Binding-site contacts:
Ligand atom O5 contacts residue ARG68 of chain 1.D at 3.9 Å.
Ligand atom O5 contacts residue ASN67 of chain 1.D at 2.4 Å (h-bond).
Ligand atom C5 contacts residue ASN67 of chain 1.D at 3.7 Å.
Ligand atom C1 contacts residue ARG68 of chain 1.D at 4.2 Å.
Ligand atom C3 contacts residue ASN67 of chain 1.D at 3.8 Å.
Ligand atom C7 contacts residue ASN67 of chain 1.D at 4.0 Å.
Ligand atom N2 contacts residue ASN67 of chain 1.D at 3.0 Å (h-bond).
Ligand atom C2 contacts residue ASN67 of chain 1.D at 2.5 Å.
Ligand atom C6 contacts residue LEU70 of chain 1.D at 4.2 Å (hydrophobic).
Ligand atom C4 contacts residue ASN67 of chain 1.D at 4.3 Å.
Ligand atom C1 contacts residue ASN67 of chain 1.D at 1.4 Å.

Sequence of chain 1.D:
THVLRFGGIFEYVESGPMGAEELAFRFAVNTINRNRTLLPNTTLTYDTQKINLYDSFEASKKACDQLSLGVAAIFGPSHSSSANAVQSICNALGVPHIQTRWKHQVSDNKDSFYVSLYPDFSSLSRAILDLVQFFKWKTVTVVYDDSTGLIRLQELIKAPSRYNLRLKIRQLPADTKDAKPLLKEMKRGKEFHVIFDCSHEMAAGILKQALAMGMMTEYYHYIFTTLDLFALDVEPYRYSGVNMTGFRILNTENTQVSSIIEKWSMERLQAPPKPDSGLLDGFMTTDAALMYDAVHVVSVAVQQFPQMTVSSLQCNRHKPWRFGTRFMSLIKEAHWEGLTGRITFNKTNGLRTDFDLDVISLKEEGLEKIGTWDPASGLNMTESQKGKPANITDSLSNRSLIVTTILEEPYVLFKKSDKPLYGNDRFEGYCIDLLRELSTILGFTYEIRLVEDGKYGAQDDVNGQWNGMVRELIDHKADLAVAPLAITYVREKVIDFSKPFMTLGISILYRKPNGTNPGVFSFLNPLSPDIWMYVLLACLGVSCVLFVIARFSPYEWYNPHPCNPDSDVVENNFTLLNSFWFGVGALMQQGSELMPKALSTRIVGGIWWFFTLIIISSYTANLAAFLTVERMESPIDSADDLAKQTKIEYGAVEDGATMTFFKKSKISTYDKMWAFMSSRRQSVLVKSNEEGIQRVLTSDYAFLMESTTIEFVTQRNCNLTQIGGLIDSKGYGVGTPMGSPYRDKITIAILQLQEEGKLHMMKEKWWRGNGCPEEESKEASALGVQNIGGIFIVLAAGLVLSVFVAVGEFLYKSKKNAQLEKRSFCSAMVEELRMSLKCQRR

A protein and the small-molecule ligand that binds it are described below.
Small molecule (SMILES): CC(=O)N[C@@H]1[C@@H](O)[C@H](O)[C@@H](CO)O[C@H]1O